Sequence of chain 4.C:
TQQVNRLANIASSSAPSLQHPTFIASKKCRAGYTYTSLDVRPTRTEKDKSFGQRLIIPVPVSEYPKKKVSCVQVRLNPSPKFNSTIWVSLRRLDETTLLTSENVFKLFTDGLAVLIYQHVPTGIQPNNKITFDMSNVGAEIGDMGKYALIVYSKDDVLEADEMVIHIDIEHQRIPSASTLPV

Binding-site contacts:
Ligand atom P contacts residue ARG208 of chain 4.C at 4.5 Å.
Ligand atom OP1 contacts residue ARG208 of chain 5.B at 4.1 Å.
Ligand atom O2' contacts residue ARG208 of chain 5.B at 4.1 Å.
Ligand atom OP2 contacts residue ARG208 of chain 4.C at 4.4 Å.
Ligand atom O2' contacts residue GLY67 of chain 5.B at 3.3 Å (h-bond).
Ligand atom O2' contacts residue ARG65 of chain 5.B at 4.3 Å.
Ligand atom OP1 contacts residue SER211 of chain 5.B at 4.3 Å.
Ligand atom C1' contacts residue GLY67 of chain 5.B at 4.4 Å.
Ligand atom O2' contacts residue ALA66 of chain 5.B at 3.6 Å.
Ligand atom N3 contacts residue ARG65 of chain 5.B at 4.1 Å.
Ligand atom OP1 contacts residue ARG208 of chain 4.C at 4.1 Å.
Ligand atom O5' contacts residue ARG208 of chain 4.C at 4.0 Å.

Sequence of chain 5.B:
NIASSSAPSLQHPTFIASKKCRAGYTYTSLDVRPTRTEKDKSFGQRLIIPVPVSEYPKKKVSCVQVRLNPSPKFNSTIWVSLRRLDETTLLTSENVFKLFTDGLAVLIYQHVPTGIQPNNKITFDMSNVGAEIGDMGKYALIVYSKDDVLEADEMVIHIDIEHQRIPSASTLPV

This protein binds this small molecule.
Small molecule (SMILES): Nc1ncnc2c1ncn2[C@@H]1O[C@H](CO[P](=O)(O)O[C@H]2[C@@H](O)[C@H](n3cnc4c(N)ncnc43)O[C@@H]2CO[P](=O)(O)O[C@H]2[C@@H](O)[C@H](n3cnc4c(N)ncnc43)O[C@@H]2CO)[C@@H](O)[C@H]1O